Binding-site contacts:
Ligand atom N contacts residue LYS95 of chain 1.A at 3.4 Å (salt-bridge).
Ligand atom O contacts residue VAL43 of chain 1.A at 2.7 Å (h-bond).
Ligand atom ND2 contacts residue THR96 of chain 1.A at 2.8 Å (h-bond).
Ligand atom OD1 contacts residue ASP92 of chain 1.A at 3.1 Å (salt-bridge).
Ligand atom CG contacts residue ASP92 of chain 1.A at 3.3 Å.
Ligand atom OD1 contacts residue VAL43 of chain 1.A at 2.5 Å.
Ligand atom ND2 contacts residue ASP92 of chain 1.A at 2.9 Å (salt-bridge).
Ligand atom CB contacts residue ASP40 of chain 1.A at 3.4 Å.
Ligand atom O contacts residue LYS101 of chain 1.A at 3.4 Å.
Ligand atom CA contacts residue THR100 of chain 1.A at 3.3 Å.
Ligand atom O contacts residue GLY98 of chain 1.A at 3.2 Å (h-bond).
Ligand atom CD1 contacts residue THR42 of chain 1.A at 3.4 Å.
Ligand atom N contacts residue GLY98 of chain 1.A at 2.7 Å (h-bond).
Ligand atom CB contacts residue THR96 of chain 1.A at 3.0 Å.
Ligand atom CA contacts residue VAL43 of chain 1.A at 3.5 Å (hydrophobic).
Ligand atom O contacts residue PHE102 of chain 1.A at 2.9 Å (h-bond).
Ligand atom O contacts residue THR44 of chain 1.A at 3.0 Å.
Ligand atom N contacts residue ILE41 of chain 1.A at 3.1 Å (h-bond).
Ligand atom O contacts residue THR42 of chain 1.A at 3.4 Å.
Ligand atom N contacts residue PHE102 of chain 1.A at 3.0 Å (h-bond).
Ligand atom O contacts residue THR99 of chain 1.A at 3.2 Å.
Ligand atom CA contacts residue LYS95 of chain 1.A at 3.5 Å.
Ligand atom O contacts residue VAL43 of chain 1.A at 3.4 Å (h-bond).
Ligand atom CB contacts residue LYS95 of chain 1.A at 3.4 Å.
Ligand atom NE contacts residue THR42 of chain 1.A at 3.5 Å.
Ligand atom CA contacts residue GLY98 of chain 1.A at 3.5 Å.
Ligand atom CG contacts residue LYS95 of chain 1.A at 3.2 Å.
Ligand atom O contacts residue THR100 of chain 1.A at 3.0 Å (h-bond).
Ligand atom N contacts residue VAL43 of chain 1.A at 2.8 Å (h-bond).
Ligand atom O contacts residue ILE41 of chain 1.A at 3.5 Å (h-bond).
Ligand atom CG contacts residue THR96 of chain 1.A at 3.3 Å.
Ligand atom CD1 contacts residue ILE49 of chain 1.A at 3.4 Å (hydrophobic).
Ligand atom O contacts residue ASP40 of chain 1.A at 3.3 Å.
Ligand atom ND2 contacts residue ILE75 of chain 1.A at 3.1 Å (h-bond).
Ligand atom CG contacts residue VAL43 of chain 1.A at 3.5 Å (hydrophobic).
Ligand atom N contacts residue THR100 of chain 1.A at 2.9 Å (h-bond).
Ligand atom N contacts residue ASP40 of chain 1.A at 3.2 Å (salt-bridge).
Ligand atom CA contacts residue ILE41 of chain 1.A at 3.4 Å (hydrophobic).
Ligand atom CG1 contacts residue PHE102 of chain 1.A at 3.4 Å (hydrophobic).
Ligand atom CD1 contacts residue PHE102 of chain 1.A at 3.5 Å (hydrophobic).

A small-molecule ligand and the protein it binds are described below.
Small molecule (SMILES): CC[C@H](C)[C@H](NC(=O)[C@H](CCC(N)=O)NC(=O)[C@@H]1CCCN1)C(=O)N[C@H](C(=O)N[C@@H](CC(N)=O)C(=O)N[C@@H](CCCN=C(N)N)C(=O)N1CCC[C@H]1C=O)[C@@H](C)CC

Sequence of chain 1.A:
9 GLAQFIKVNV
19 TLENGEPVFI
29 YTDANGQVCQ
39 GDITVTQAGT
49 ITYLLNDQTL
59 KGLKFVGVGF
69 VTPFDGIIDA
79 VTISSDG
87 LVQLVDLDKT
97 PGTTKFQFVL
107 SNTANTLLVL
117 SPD